The protein below binds the small molecule below.
Small molecule (SMILES): CN(C)CCCS(=O)(=O)NC1CCC(n2cnc(-c3ccc(F)cc3)c2-c2ccnc3[nH]ccc23)CC1

Sequence of chain 1.B:
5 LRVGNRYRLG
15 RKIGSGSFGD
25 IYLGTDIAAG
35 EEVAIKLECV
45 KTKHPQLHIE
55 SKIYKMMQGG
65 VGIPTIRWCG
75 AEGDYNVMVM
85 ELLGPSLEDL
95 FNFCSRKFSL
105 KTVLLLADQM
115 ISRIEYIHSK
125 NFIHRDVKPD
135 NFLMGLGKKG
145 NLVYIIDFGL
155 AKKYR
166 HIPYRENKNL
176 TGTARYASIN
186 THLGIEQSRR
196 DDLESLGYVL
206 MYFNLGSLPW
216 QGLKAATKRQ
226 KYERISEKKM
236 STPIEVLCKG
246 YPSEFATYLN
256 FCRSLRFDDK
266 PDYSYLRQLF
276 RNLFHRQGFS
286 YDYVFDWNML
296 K

Binding-site contacts:
Ligand atom N5 contacts residue ALA38 of chain 1.B at 3.4 Å.
Ligand atom O1 contacts residue SER19 of chain 1.B at 2.8 Å (h-bond).
Ligand atom N contacts residue ILE150 of chain 1.B at 3.6 Å.
Ligand atom C23 contacts residue MET84 of chain 1.B at 3.8 Å (hydrophobic).
Ligand atom N2 contacts residue ASP134 of chain 1.B at 3.8 Å.
Ligand atom C3 contacts residue MET82 of chain 1.B at 3.8 Å (hydrophobic).
Ligand atom C15 contacts residue LYS132 of chain 1.B at 3.8 Å.
Ligand atom N3 contacts residue ILE25 of chain 1.B at 3.2 Å.
Ligand atom C2 contacts residue ALA38 of chain 1.B at 3.7 Å (hydrophobic).
Ligand atom C23 contacts residue GLU85 of chain 1.B at 3.7 Å.
Ligand atom C21 contacts residue LEU137 of chain 1.B at 3.7 Å (hydrophobic).
Ligand atom C26 contacts residue ILE25 of chain 1.B at 3.8 Å (hydrophobic).
Ligand atom C contacts residue MET84 of chain 1.B at 3.3 Å (hydrophobic).
Ligand atom C18 contacts residue ASP134 of chain 1.B at 3.7 Å.
Ligand atom C15 contacts residue ASP134 of chain 1.B at 3.7 Å.
Ligand atom O1 contacts residue GLY18 of chain 1.B at 3.5 Å.
Ligand atom C14 contacts residue ASP134 of chain 1.B at 3.2 Å.
Ligand atom C16 contacts residue SER19 of chain 1.B at 3.7 Å.
Ligand atom C22 contacts residue ALA38 of chain 1.B at 3.5 Å (hydrophobic).
Ligand atom C2 contacts residue ILE25 of chain 1.B at 3.4 Å (hydrophobic).
Ligand atom N5 contacts residue LEU87 of chain 1.B at 3.2 Å (h-bond).
Ligand atom F contacts residue MET82 of chain 1.B at 3.2 Å.
Ligand atom C19 contacts residue ILE150 of chain 1.B at 3.5 Å (hydrophobic).
Ligand atom C20 contacts residue LEU137 of chain 1.B at 3.7 Å (hydrophobic).
Ligand atom C7 contacts residue ILE25 of chain 1.B at 3.7 Å (hydrophobic).
Ligand atom N4 contacts residue GLU85 of chain 1.B at 3.0 Å (salt-bridge).
Ligand atom C19 contacts residue ILE25 of chain 1.B at 3.6 Å (hydrophobic).
Ligand atom C12 contacts residue ASP134 of chain 1.B at 3.7 Å.
Ligand atom C25 contacts residue ALA38 of chain 1.B at 3.7 Å (hydrophobic).
Ligand atom F contacts residue MET84 of chain 1.B at 3.0 Å.
Ligand atom N4 contacts residue LEU87 of chain 1.B at 3.3 Å.
Ligand atom N3 contacts residue ILE150 of chain 1.B at 3.7 Å.
Ligand atom C23 contacts residue LEU87 of chain 1.B at 3.4 Å (hydrophobic).
Ligand atom C5 contacts residue ILE25 of chain 1.B at 3.5 Å (hydrophobic).
Ligand atom C1 contacts residue ALA38 of chain 1.B at 3.7 Å (hydrophobic).
Ligand atom C15 contacts residue SER19 of chain 1.B at 3.6 Å.
Ligand atom C22 contacts residue LEU87 of chain 1.B at 3.6 Å (hydrophobic).
Ligand atom C7 contacts residue ILE150 of chain 1.B at 3.8 Å (hydrophobic).
Ligand atom N2 contacts residue LYS132 of chain 1.B at 3.4 Å (salt-bridge).
Ligand atom C6 contacts residue ILE25 of chain 1.B at 3.5 Å (hydrophobic).